Binding-site contacts:
Ligand atom CAZ contacts residue GLY104 of chain 1.A at 3.8 Å.
Ligand atom CAX contacts residue GLY104 of chain 1.A at 3.9 Å.
Ligand atom CAJ contacts residue ARG108 of chain 1.A at 3.5 Å.
Ligand atom CAG contacts residue ILE82 of chain 1.A at 3.4 Å (hydrophobic).
Ligand atom NBB contacts residue ILE161 of chain 1.A at 3.5 Å.
Ligand atom CAL contacts residue MET184 of chain 1.A at 3.7 Å (hydrophobic).
Ligand atom CAE contacts residue ILE82 of chain 1.A at 3.6 Å (hydrophobic).
Ligand atom CAS contacts residue ILE161 of chain 1.A at 4.0 Å (hydrophobic).
Ligand atom CAX contacts residue ILE161 of chain 1.A at 4.1 Å (hydrophobic).
Ligand atom CAN contacts residue ARG108 of chain 1.A at 3.7 Å.
Ligand atom CBA contacts residue ILE161 of chain 1.A at 4.0 Å (hydrophobic).
Ligand atom CAK contacts residue ARG108 of chain 1.A at 3.6 Å.
Ligand atom CAU contacts residue ILE101 of chain 1.A at 3.4 Å (hydrophobic).
Ligand atom OAA contacts residue SER162 of chain 1.A at 3.4 Å (h-bond).
Ligand atom CLAD contacts residue CYS105 of chain 1.A at 3.9 Å.
Ligand atom CAQ contacts residue LEU160 of chain 1.A at 4.1 Å (hydrophobic).
Ligand atom CAT contacts residue ARG108 of chain 1.A at 3.5 Å.
Ligand atom CAK contacts residue LEU153 of chain 1.A at 4.2 Å (hydrophobic).
Ligand atom CAE contacts residue GLU79 of chain 1.A at 4.2 Å.
Ligand atom CAN contacts residue LEU153 of chain 1.A at 4.0 Å (hydrophobic).
Ligand atom CAP contacts residue CYS105 of chain 1.A at 3.3 Å (hydrophobic).
Ligand atom CLAD contacts residue PHE102 of chain 1.A at 3.9 Å.
Ligand atom CAP contacts residue GLY104 of chain 1.A at 3.5 Å.
Ligand atom CAS contacts residue SER162 of chain 1.A at 3.9 Å.
Ligand atom CLAD contacts residue ILE101 of chain 1.A at 2.8 Å.
Ligand atom CAV contacts residue ARG108 of chain 1.A at 3.7 Å.
Ligand atom CAL contacts residue CYS105 of chain 1.A at 4.0 Å (hydrophobic).
Ligand atom OAA contacts residue ARG108 of chain 1.A at 3.2 Å.
Ligand atom CAI contacts residue ILE82 of chain 1.A at 3.8 Å (hydrophobic).
Ligand atom CAQ contacts residue ILE161 of chain 1.A at 3.6 Å (hydrophobic).
Ligand atom CAM contacts residue ARG108 of chain 1.A at 3.6 Å.
Ligand atom CAQ contacts residue SER162 of chain 1.A at 3.6 Å.
Ligand atom CAY contacts residue ILE161 of chain 1.A at 3.6 Å (hydrophobic).
Ligand atom SAR contacts residue GLY104 of chain 1.A at 3.4 Å.
Ligand atom CAS contacts residue ARG108 of chain 1.A at 4.0 Å.
Ligand atom CAZ contacts residue CYS105 of chain 1.A at 3.8 Å (hydrophobic).
Ligand atom CAF contacts residue ILE82 of chain 1.A at 4.2 Å (hydrophobic).
Ligand atom CAU contacts residue GLY104 of chain 1.A at 4.2 Å.
Ligand atom CAU contacts residue CYS105 of chain 1.A at 3.6 Å (hydrophobic).
Ligand atom CAP contacts residue ILE101 of chain 1.A at 3.3 Å (hydrophobic).

A protein and the small-molecule ligand that binds it are described below.
Small molecule (SMILES): O=C(O)c1c(Sc2ccccc2)c2cc(Cl)ccc2n1Cc1ccc(Cl)cc1

Sequence of chain 1.A:
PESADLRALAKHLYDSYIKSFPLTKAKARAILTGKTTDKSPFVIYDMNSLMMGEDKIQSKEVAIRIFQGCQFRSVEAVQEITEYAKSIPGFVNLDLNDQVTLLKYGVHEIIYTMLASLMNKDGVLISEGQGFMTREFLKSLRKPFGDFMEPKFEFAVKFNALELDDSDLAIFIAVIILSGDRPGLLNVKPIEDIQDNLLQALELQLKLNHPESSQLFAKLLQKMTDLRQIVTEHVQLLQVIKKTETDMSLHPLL